Sequence of chain 1.D:
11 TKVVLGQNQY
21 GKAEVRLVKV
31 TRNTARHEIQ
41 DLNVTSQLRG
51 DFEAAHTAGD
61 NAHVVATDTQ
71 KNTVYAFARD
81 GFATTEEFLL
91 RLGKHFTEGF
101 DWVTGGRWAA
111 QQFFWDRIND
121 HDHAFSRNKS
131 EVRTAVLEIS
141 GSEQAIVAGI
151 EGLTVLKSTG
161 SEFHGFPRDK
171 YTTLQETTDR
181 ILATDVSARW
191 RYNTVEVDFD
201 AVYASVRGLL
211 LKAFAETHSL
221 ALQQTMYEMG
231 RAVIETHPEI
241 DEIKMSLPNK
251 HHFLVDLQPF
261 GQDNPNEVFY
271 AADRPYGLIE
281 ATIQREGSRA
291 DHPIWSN

Binding-site contacts:
Ligand atom N4 contacts residue ARG180 of chain 1.A at 3.2 Å (salt-bridge).
Ligand atom C5 contacts residue ASN249 of chain 1.A at 3.0 Å.
Ligand atom O2 contacts residue ARG180 of chain 1.A at 3.4 Å (salt-bridge).
Ligand atom C5 contacts residue THR67 of chain 1.D at 3.6 Å.
Ligand atom C9 contacts residue THR67 of chain 1.D at 3.2 Å.
Ligand atom C1 contacts residue GLN223 of chain 1.A at 3.7 Å.
Ligand atom C1 contacts residue LEU222 of chain 1.A at 4.0 Å (hydrophobic).
Ligand atom N11 contacts residue ALA66 of chain 1.D at 3.3 Å.
Ligand atom C1 contacts residue ARG180 of chain 1.A at 3.8 Å.
Ligand atom N4 contacts residue PHE163 of chain 1.A at 4.0 Å.
Ligand atom O7 contacts residue ASN249 of chain 1.A at 3.5 Å (h-bond).
Ligand atom O10 contacts residue ASP68 of chain 1.D at 3.0 Å (salt-bridge).
Ligand atom O2 contacts residue PHE163 of chain 1.A at 3.9 Å.
Ligand atom O10 contacts residue LEU174 of chain 1.A at 3.7 Å.
Ligand atom N11 contacts residue THR67 of chain 1.D at 2.6 Å (h-bond).
Ligand atom C8 contacts residue ASN249 of chain 1.A at 3.2 Å.
Ligand atom C9 contacts residue ASP68 of chain 1.D at 4.0 Å.
Ligand atom O10 contacts residue THR67 of chain 1.D at 3.0 Å (h-bond).
Ligand atom C9 contacts residue PHE163 of chain 1.A at 3.7 Å (hydrophobic).
Ligand atom O7 contacts residue GLY277 of chain 1.A at 3.6 Å.
Ligand atom O6 contacts residue ILE279 of chain 1.A at 3.2 Å.
Ligand atom O2 contacts residue LEU222 of chain 1.A at 2.8 Å (h-bond).
Ligand atom O6 contacts residue THR67 of chain 1.D at 4.0 Å.
Ligand atom O2 contacts residue ALA221 of chain 1.A at 3.6 Å.
Ligand atom N3 contacts residue GLN223 of chain 1.A at 3.4 Å (h-bond).
Ligand atom O6 contacts residue ASN249 of chain 1.A at 2.8 Å (h-bond).
Ligand atom O2 contacts residue GLN223 of chain 1.A at 3.3 Å (h-bond).
Ligand atom N3 contacts residue PHE163 of chain 1.A at 3.7 Å.
Ligand atom N11 contacts residue PHE163 of chain 1.A at 3.6 Å.
Ligand atom N4 contacts residue ASN249 of chain 1.A at 3.4 Å (h-bond).
Ligand atom N12 contacts residue THR67 of chain 1.D at 4.0 Å.
Ligand atom C9 contacts residue LEU174 of chain 1.A at 4.1 Å (hydrophobic).
Ligand atom O7 contacts residue THR67 of chain 1.D at 2.7 Å (h-bond).
Ligand atom O10 contacts residue ALA66 of chain 1.D at 3.8 Å.
Ligand atom C8 contacts residue ARG180 of chain 1.A at 3.7 Å.
Ligand atom O7 contacts residue HIS251 of chain 1.A at 3.4 Å (h-bond).
Ligand atom N12 contacts residue ARG180 of chain 1.A at 3.7 Å.
Ligand atom N12 contacts residue PHE163 of chain 1.A at 3.6 Å.
Ligand atom C9 contacts residue ALA66 of chain 1.D at 4.0 Å (hydrophobic).
Ligand atom C1 contacts residue PHE163 of chain 1.A at 3.7 Å (hydrophobic).

Sequence of chain 1.A:
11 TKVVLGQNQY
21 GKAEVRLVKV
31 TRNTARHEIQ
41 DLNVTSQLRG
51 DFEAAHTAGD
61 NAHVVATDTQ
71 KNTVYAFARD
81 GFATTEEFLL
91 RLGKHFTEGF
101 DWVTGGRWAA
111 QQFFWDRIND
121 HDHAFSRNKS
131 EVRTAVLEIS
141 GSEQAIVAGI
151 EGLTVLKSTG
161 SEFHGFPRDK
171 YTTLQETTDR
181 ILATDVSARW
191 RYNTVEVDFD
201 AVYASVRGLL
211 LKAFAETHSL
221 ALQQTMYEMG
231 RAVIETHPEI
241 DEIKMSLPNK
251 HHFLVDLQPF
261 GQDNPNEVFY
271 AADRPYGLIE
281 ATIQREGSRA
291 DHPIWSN

The small molecule below binds the protein below.
Small molecule (SMILES): NC(=O)NC(NC(N)=O)C(=O)[O-]